The small molecule below binds the protein below.
Small molecule (SMILES): CC(=O)N[C@@H]1[C@@H](O)[C@H](O)[C@@H](CO)O[C@H]1O

Binding-site contacts:
Ligand atom O6 contacts residue LEU129 of chain 1.A at 4.1 Å.
Ligand atom O5 contacts residue GLU133 of chain 1.A at 4.1 Å.
Ligand atom O7 contacts residue ASN19 of chain 1.A at 3.8 Å.
Ligand atom C4 contacts residue ASN19 of chain 1.A at 4.2 Å.
Ligand atom C6 contacts residue VAL22 of chain 1.A at 4.1 Å (hydrophobic).
Ligand atom C1 contacts residue ASN19 of chain 1.A at 1.4 Å.
Ligand atom O6 contacts residue VAL22 of chain 1.A at 4.2 Å.
Ligand atom O5 contacts residue ASN19 of chain 1.A at 2.4 Å (h-bond).
Ligand atom O5 contacts residue VAL22 of chain 1.A at 3.5 Å.
Ligand atom C5 contacts residue VAL22 of chain 1.A at 4.4 Å (hydrophobic).
Ligand atom N2 contacts residue ASN19 of chain 1.A at 2.9 Å (h-bond).
Ligand atom C2 contacts residue ASN19 of chain 1.A at 2.5 Å.
Ligand atom C5 contacts residue ASN19 of chain 1.A at 3.7 Å.
Ligand atom C1 contacts residue VAL22 of chain 1.A at 4.4 Å (hydrophobic).
Ligand atom C1 contacts residue GLU133 of chain 1.A at 4.2 Å.
Ligand atom C7 contacts residue ASN19 of chain 1.A at 3.6 Å.
Ligand atom O7 contacts residue ARG136 of chain 1.A at 4.0 Å.
Ligand atom C3 contacts residue ASN19 of chain 1.A at 3.8 Å.

Sequence of chain 1.A:
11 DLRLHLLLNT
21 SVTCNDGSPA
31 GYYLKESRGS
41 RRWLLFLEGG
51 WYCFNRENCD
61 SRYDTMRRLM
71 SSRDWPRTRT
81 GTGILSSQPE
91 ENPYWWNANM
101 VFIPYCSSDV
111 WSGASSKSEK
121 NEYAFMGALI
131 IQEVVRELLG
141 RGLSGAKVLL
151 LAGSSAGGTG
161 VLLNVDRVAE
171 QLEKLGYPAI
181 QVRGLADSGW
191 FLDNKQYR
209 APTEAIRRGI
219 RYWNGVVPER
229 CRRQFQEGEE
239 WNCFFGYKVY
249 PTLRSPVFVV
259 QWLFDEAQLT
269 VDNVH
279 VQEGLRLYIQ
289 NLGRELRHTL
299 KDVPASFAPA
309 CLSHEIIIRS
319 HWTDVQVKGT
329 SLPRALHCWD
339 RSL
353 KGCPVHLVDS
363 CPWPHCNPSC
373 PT